Binding-site contacts:
Ligand atom N09 contacts residue LEU439 of chain 1.A at 3.2 Å.
Ligand atom C01 contacts residue GLN190 of chain 1.A at 3.6 Å.
Ligand atom C04 contacts residue MET283 of chain 1.A at 4.0 Å (hydrophobic).
Ligand atom C08 contacts residue LEU439 of chain 1.A at 2.5 Å (hydrophobic).
Ligand atom C07 contacts residue LEU185 of chain 1.A at 3.7 Å (hydrophobic).
Ligand atom O12 contacts residue GLU282 of chain 1.A at 3.4 Å.
Ligand atom C06 contacts residue PHE437 of chain 1.A at 4.0 Å (hydrophobic).
Ligand atom C04 contacts residue BYN1 of chain 1.E at 3.3 Å.
Ligand atom C07 contacts residue LEU439 of chain 1.A at 2.3 Å (hydrophobic).
Ligand atom O11 contacts residue BYN1 of chain 1.E at 3.0 Å (h-bond).
Ligand atom C02 contacts residue PHE437 of chain 1.A at 3.6 Å (hydrophobic).
Ligand atom O12 contacts residue PHE280 of chain 1.A at 3.7 Å.
Ligand atom O11 contacts residue GLU282 of chain 1.A at 3.5 Å.
Ligand atom C06 contacts residue ILE187 of chain 1.A at 3.9 Å (hydrophobic).
Ligand atom C02 contacts residue GLN190 of chain 1.A at 3.6 Å.
Ligand atom C03 contacts residue PHE437 of chain 1.A at 3.4 Å (hydrophobic).
Ligand atom C05 contacts residue BYN1 of chain 1.E at 3.3 Å.
Ligand atom O12 contacts residue LEU439 of chain 1.A at 3.9 Å.
Ligand atom C04 contacts residue LEU439 of chain 1.A at 3.4 Å (hydrophobic).
Ligand atom C10 contacts residue BYN1 of chain 1.E at 2.1 Å.
Ligand atom C06 contacts residue LEU439 of chain 1.A at 3.7 Å (hydrophobic).
Ligand atom N09 contacts residue MET283 of chain 1.A at 3.4 Å (h-bond).
Ligand atom N09 contacts residue BYN1 of chain 1.E at 2.7 Å (h-bond).
Ligand atom C01 contacts residue TYR394 of chain 1.A at 3.9 Å (hydrophobic).
Ligand atom C08 contacts residue BYN1 of chain 1.E at 2.0 Å.
Ligand atom C01 contacts residue BYN1 of chain 1.E at 3.1 Å.
Ligand atom C10 contacts residue ARG173 of chain 1.A at 4.0 Å.
Ligand atom C01 contacts residue PHE437 of chain 1.A at 3.7 Å (hydrophobic).
Ligand atom C10 contacts residue LEU439 of chain 1.A at 3.2 Å (hydrophobic).
Ligand atom C02 contacts residue BYN1 of chain 1.E at 3.4 Å.
Ligand atom O11 contacts residue MET283 of chain 1.A at 2.9 Å (h-bond).
Ligand atom O12 contacts residue ARG173 of chain 1.A at 3.0 Å (salt-bridge).
Ligand atom C06 contacts residue BYN1 of chain 1.E at 3.1 Å.
Ligand atom O12 contacts residue BYN1 of chain 1.E at 2.2 Å (h-bond).
Ligand atom C10 contacts residue GLU282 of chain 1.A at 3.7 Å.
Ligand atom O11 contacts residue LEU439 of chain 1.A at 3.9 Å.
Ligand atom C03 contacts residue BYN1 of chain 1.E at 3.6 Å.
Ligand atom C07 contacts residue BYN1 of chain 1.E at 2.4 Å.
Ligand atom C05 contacts residue LEU439 of chain 1.A at 2.9 Å (hydrophobic).
Ligand atom C04 contacts residue PHE437 of chain 1.A at 3.6 Å (hydrophobic).

Sequence of chain 1.A:
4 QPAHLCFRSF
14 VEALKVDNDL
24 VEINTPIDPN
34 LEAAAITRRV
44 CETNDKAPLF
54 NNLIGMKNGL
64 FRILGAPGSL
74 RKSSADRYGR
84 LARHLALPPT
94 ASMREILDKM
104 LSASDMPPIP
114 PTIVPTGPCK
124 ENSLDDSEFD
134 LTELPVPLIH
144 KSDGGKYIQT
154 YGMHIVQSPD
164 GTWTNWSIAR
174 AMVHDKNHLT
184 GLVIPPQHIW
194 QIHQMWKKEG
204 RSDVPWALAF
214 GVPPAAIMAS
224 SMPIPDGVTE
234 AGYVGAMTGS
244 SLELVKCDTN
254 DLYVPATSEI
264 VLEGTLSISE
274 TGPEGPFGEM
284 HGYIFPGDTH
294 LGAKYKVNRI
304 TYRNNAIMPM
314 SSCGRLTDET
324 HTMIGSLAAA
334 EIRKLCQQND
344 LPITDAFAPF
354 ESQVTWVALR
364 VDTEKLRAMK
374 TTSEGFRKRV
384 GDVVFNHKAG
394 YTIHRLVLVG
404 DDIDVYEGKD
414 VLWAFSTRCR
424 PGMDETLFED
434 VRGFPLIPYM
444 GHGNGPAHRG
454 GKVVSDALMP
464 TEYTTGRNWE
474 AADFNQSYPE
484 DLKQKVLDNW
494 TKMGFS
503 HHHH

This small molecule binds to this protein.
Small molecule (SMILES): O=C(O)c1cc2ccccc2[nH]1